Sequence of chain 2.A:
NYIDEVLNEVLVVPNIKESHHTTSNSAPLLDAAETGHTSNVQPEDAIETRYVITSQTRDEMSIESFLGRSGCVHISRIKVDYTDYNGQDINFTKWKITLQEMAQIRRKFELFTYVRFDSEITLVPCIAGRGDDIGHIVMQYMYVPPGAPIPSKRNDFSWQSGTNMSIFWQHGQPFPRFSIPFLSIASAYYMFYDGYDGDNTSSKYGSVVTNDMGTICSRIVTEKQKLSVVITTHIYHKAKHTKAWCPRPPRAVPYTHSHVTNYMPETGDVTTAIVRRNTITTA

This protein binds this small molecule.
Small molecule (SMILES): OC[C@H]1O[C@@](CO)(O[C@H]2O[C@H](CO)[C@@H](O)[C@H](O)[C@H]2O)[C@@H](O)[C@@H]1O

Binding-site contacts:
Ligand atom O2 contacts residue MET217 of chain 2.A at 3.3 Å (h-bond).
Ligand atom C3 contacts residue ASN215 of chain 2.A at 3.5 Å.
Ligand atom O2 contacts residue MET195 of chain 2.A at 3.6 Å.
Ligand atom O5 contacts residue LEU103 of chain 2.A at 3.0 Å (h-bond).
Ligand atom O6 contacts residue ILE101 of chain 2.A at 2.1 Å (h-bond).
Ligand atom C5 contacts residue LEU103 of chain 2.A at 3.5 Å (hydrophobic).
Ligand atom C5 contacts residue HIS263 of chain 2.A at 3.9 Å.
Ligand atom C6 contacts residue LEU103 of chain 2.A at 2.7 Å (hydrophobic).
Ligand atom O3 contacts residue MET217 of chain 2.A at 2.5 Å (h-bond).
Ligand atom C1 contacts residue MET195 of chain 2.A at 3.2 Å (hydrophobic).
Ligand atom O1 contacts residue GLN104 of chain 2.A at 3.9 Å.
Ligand atom C6 contacts residue HIS241 of chain 2.A at 3.7 Å.
Ligand atom O1 contacts residue TYR194 of chain 2.A at 3.8 Å.
Ligand atom O4 contacts residue HIS263 of chain 2.A at 2.6 Å.
Ligand atom C5 contacts residue THR102 of chain 2.A at 2.8 Å.
Ligand atom O1 contacts residue MET195 of chain 2.A at 3.8 Å.
Ligand atom O6 contacts residue THR102 of chain 2.A at 2.4 Å.
Ligand atom O6 contacts residue HIS241 of chain 2.A at 4.0 Å.
Ligand atom O2 contacts residue ASN215 of chain 2.A at 3.5 Å.
Ligand atom C4 contacts residue HIS263 of chain 2.A at 3.7 Å.
Ligand atom C6 contacts residue LEU103 of chain 2.A at 3.2 Å (hydrophobic).
Ligand atom O2 contacts residue TYR193 of chain 2.A at 3.9 Å.
Ligand atom O5 contacts residue THR102 of chain 2.A at 3.6 Å.
Ligand atom O4 contacts residue THR102 of chain 2.A at 3.8 Å.
Ligand atom O3 contacts residue ILE101 of chain 2.A at 3.5 Å.
Ligand atom C3 contacts residue MET217 of chain 2.A at 3.2 Å (hydrophobic).
Ligand atom C6 contacts residue THR102 of chain 2.A at 1.9 Å.
Ligand atom O4 contacts residue ILE101 of chain 2.A at 4.0 Å.
Ligand atom C2 contacts residue TYR193 of chain 2.A at 3.8 Å (hydrophobic).
Ligand atom O3 contacts residue TYR194 of chain 2.A at 3.9 Å.
Ligand atom C2 contacts residue MET217 of chain 2.A at 3.5 Å (hydrophobic).
Ligand atom C4 contacts residue ASN215 of chain 2.A at 4.0 Å.
Ligand atom O3 contacts residue ASN215 of chain 2.A at 2.1 Å.
Ligand atom C6 contacts residue ILE101 of chain 2.A at 3.2 Å (hydrophobic).
Ligand atom O4 contacts residue ASN215 of chain 2.A at 3.4 Å (h-bond).
Ligand atom C4 contacts residue THR102 of chain 2.A at 3.9 Å.
Ligand atom O6 contacts residue LEU103 of chain 2.A at 3.3 Å.
Ligand atom O6 contacts residue LEU103 of chain 2.A at 4.0 Å.
Ligand atom O5 contacts residue LEU103 of chain 2.A at 3.3 Å.
Ligand atom C5 contacts residue LEU103 of chain 2.A at 3.0 Å (hydrophobic).